Binding-site contacts:
Ligand atom C8 contacts residue ALA36 of chain 1.A at 3.9 Å (hydrophobic).
Ligand atom C5 contacts residue LEU123 of chain 1.A at 4.0 Å (hydrophobic).
Ligand atom O7 contacts residue ASN17 of chain 1.A at 3.0 Å (h-bond).
Ligand atom C1 contacts residue LEU123 of chain 1.A at 4.4 Å (hydrophobic).
Ligand atom C6 contacts residue LEU123 of chain 1.A at 3.6 Å (hydrophobic).
Ligand atom C7 contacts residue THR34 of chain 1.A at 4.0 Å.
Ligand atom C8 contacts residue GLY15 of chain 1.A at 3.5 Å.
Ligand atom C5 contacts residue ASN17 of chain 1.A at 3.7 Å.
Ligand atom C3 contacts residue ASN17 of chain 1.A at 3.8 Å.
Ligand atom C4 contacts residue ASN17 of chain 1.A at 4.2 Å.
Ligand atom C1 contacts residue ASN17 of chain 1.A at 1.5 Å.
Ligand atom O7 contacts residue THR34 of chain 1.A at 3.4 Å.
Ligand atom C6 contacts residue ASN17 of chain 1.A at 4.2 Å.
Ligand atom N2 contacts residue ASN17 of chain 1.A at 2.6 Å (h-bond).
Ligand atom C7 contacts residue GLY15 of chain 1.A at 4.0 Å.
Ligand atom C8 contacts residue ASN17 of chain 1.A at 4.0 Å.
Ligand atom C8 contacts residue THR35 of chain 1.A at 4.2 Å.
Ligand atom C8 contacts residue THR34 of chain 1.A at 3.7 Å.
Ligand atom O5 contacts residue LEU123 of chain 1.A at 3.6 Å.
Ligand atom C8 contacts residue SER16 of chain 1.A at 4.5 Å.
Ligand atom C7 contacts residue ASN17 of chain 1.A at 2.9 Å.
Ligand atom C2 contacts residue ASN17 of chain 1.A at 2.4 Å.
Ligand atom N2 contacts residue GLY15 of chain 1.A at 3.7 Å.
Ligand atom O5 contacts residue ASN17 of chain 1.A at 2.4 Å (h-bond).

The small molecule below binds the protein below.
Small molecule (SMILES): CC(=O)N[C@@H]1[C@@H](O)[C@H](O)[C@@H](CO)O[C@H]1O

Sequence of chain 1.A:
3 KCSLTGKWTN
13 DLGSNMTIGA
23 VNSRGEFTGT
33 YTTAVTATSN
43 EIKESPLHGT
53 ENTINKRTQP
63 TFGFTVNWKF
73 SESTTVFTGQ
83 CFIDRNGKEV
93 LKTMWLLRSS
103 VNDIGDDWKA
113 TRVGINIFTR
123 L